A protein and the small-molecule ligand that binds it are described below.
Small molecule (SMILES): O=C(O)CCCCN(CCc1cc(F)ccc1OCc1ccc(-c2ccc(C(F)(F)F)cc2)cc1)Cc1ccc(C(=O)O)cc1

Sequence of chain 3.B:
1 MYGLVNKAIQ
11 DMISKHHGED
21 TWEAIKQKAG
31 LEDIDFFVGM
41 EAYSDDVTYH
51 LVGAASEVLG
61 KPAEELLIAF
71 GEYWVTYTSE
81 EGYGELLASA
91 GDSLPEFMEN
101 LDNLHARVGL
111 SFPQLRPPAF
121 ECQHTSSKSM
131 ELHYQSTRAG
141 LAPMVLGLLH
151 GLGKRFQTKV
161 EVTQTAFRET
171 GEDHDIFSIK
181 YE

Binding-site contacts:
Ligand atom OAB contacts residue ARG116 of chain 3.B at 2.8 Å (salt-bridge).
Ligand atom FAK contacts residue PHE112 of chain 3.B at 3.3 Å.
Ligand atom OAC contacts residue PRO118 of chain 3.B at 3.6 Å.
Ligand atom FAK contacts residue TYR83 of chain 3.B at 3.2 Å.
Ligand atom CBK contacts residue TRP74 of chain 3.B at 3.7 Å (hydrophobic).
Ligand atom CAP contacts residue HIS105 of chain 3.B at 3.6 Å.
Ligand atom OAD contacts residue TYR2 of chain 3.B at 3.0 Å (h-bond).
Ligand atom CAS contacts residue VAL5 of chain 3.B at 3.6 Å (hydrophobic).
Ligand atom FAA contacts residue LEU101 of chain 3.B at 3.6 Å.
Ligand atom CBA contacts residue HIS105 of chain 3.B at 3.4 Å.
Ligand atom CAJ contacts residue LEU4 of chain 3.B at 3.5 Å (hydrophobic).
Ligand atom OAD contacts residue MET1 of chain 3.B at 3.5 Å.
Ligand atom CAX contacts residue LEU141 of chain 3.B at 3.7 Å (hydrophobic).
Ligand atom OAB contacts residue LEU115 of chain 3.B at 3.8 Å.
Ligand atom OAB contacts residue ARG138 of chain 3.B at 3.0 Å (salt-bridge).
Ligand atom CAU contacts residue VAL5 of chain 3.B at 3.7 Å (hydrophobic).
Ligand atom FAE contacts residue GLY39 of chain 3.B at 3.1 Å.
Ligand atom CBH contacts residue LEU115 of chain 3.B at 3.7 Å (hydrophobic).
Ligand atom CAG contacts residue LEU4 of chain 3.B at 3.4 Å (hydrophobic).
Ligand atom OAC contacts residue SER136 of chain 3.B at 2.6 Å (h-bond).
Ligand atom OAA contacts residue ARG116 of chain 3.B at 3.7 Å.
Ligand atom CAC contacts residue LEU101 of chain 3.B at 3.6 Å (hydrophobic).
Ligand atom CAG contacts residue TYR83 of chain 3.B at 3.3 Å (hydrophobic).
Ligand atom FAA contacts residue LEU148 of chain 3.B at 3.6 Å.
Ligand atom CAB contacts residue PHE97 of chain 3.B at 3.4 Å (hydrophobic).
Ligand atom OAD contacts residue ARG138 of chain 3.B at 3.7 Å.
Ligand atom CAV contacts residue MET144 of chain 3.B at 3.6 Å (hydrophobic).
Ligand atom OAA contacts residue SER136 of chain 3.B at 3.2 Å (h-bond).
Ligand atom CBG contacts residue ARG138 of chain 3.B at 3.7 Å.
Ligand atom CAD contacts residue LEU101 of chain 3.B at 3.6 Å (hydrophobic).
Ligand atom FAE contacts residue TYR2 of chain 3.B at 3.2 Å.
Ligand atom OBF contacts residue TRP74 of chain 3.B at 3.0 Å (h-bond).
Ligand atom FAJ contacts residue TYR2 of chain 3.B at 3.4 Å.
Ligand atom FAJ contacts residue PHE112 of chain 3.B at 3.3 Å.
Ligand atom CAW contacts residue MET144 of chain 3.B at 2.9 Å (hydrophobic).
Ligand atom OAA contacts residue ARG138 of chain 3.B at 2.7 Å (salt-bridge).
Ligand atom OAC contacts residue TYR134 of chain 3.B at 2.8 Å (h-bond).
Ligand atom CBG contacts residue SER136 of chain 3.B at 3.3 Å.
Ligand atom CBH contacts residue ARG138 of chain 3.B at 3.5 Å.
Ligand atom CAJ contacts residue TYR83 of chain 3.B at 3.7 Å (hydrophobic).